Binding-site contacts:
Ligand atom CA contacts residue GLN70 of chain 1.A at 3.2 Å.
Ligand atom C contacts residue GLU63 of chain 1.A at 3.4 Å.
Ligand atom O contacts residue TYR159 of chain 1.A at 2.6 Å (h-bond).
Ligand atom O contacts residue LYS146 of chain 1.A at 3.0 Å (salt-bridge).
Ligand atom N contacts residue SER77 of chain 1.A at 3.1 Å (h-bond).
Ligand atom CE contacts residue PHE116 of chain 1.A at 3.1 Å (hydrophobic).
Ligand atom N contacts residue TYR7 of chain 1.A at 3.2 Å (h-bond).
Ligand atom N contacts residue GLU63 of chain 1.A at 2.5 Å (salt-bridge).
Ligand atom OE1 contacts residue ALA152 of chain 1.A at 3.2 Å.
Ligand atom O contacts residue TRP73 of chain 1.A at 2.9 Å (h-bond).
Ligand atom N contacts residue TYR171 of chain 1.A at 2.9 Å (h-bond).
Ligand atom CB contacts residue LYS66 of chain 1.A at 3.4 Å.
Ligand atom OD1 contacts residue TRP73 of chain 1.A at 3.1 Å.
Ligand atom OE1 contacts residue SER150 of chain 1.A at 3.2 Å (h-bond).
Ligand atom OD1 contacts residue GLN97 of chain 1.A at 2.8 Å (h-bond).
Ligand atom OD1 contacts residue GLN70 of chain 1.A at 3.2 Å (h-bond).
Ligand atom C contacts residue TYR7 of chain 1.A at 3.1 Å (hydrophobic).
Ligand atom O contacts residue TRP73 of chain 1.A at 3.1 Å (h-bond).
Ligand atom O contacts residue ASN80 of chain 1.A at 3.0 Å (h-bond).
Ligand atom CA contacts residue TRP73 of chain 1.A at 3.4 Å (hydrophobic).
Ligand atom N contacts residue TYR156 of chain 1.A at 3.3 Å (h-bond).
Ligand atom O contacts residue LYS66 of chain 1.A at 2.9 Å (salt-bridge).
Ligand atom CA contacts residue TYR7 of chain 1.A at 3.3 Å (hydrophobic).
Ligand atom OXT contacts residue THR143 of chain 1.A at 2.9 Å (h-bond).
Ligand atom CB contacts residue GLU63 of chain 1.A at 3.4 Å.
Ligand atom ND2 contacts residue GLN97 of chain 1.A at 3.2 Å (h-bond).
Ligand atom O contacts residue TRP147 of chain 1.A at 2.6 Å (h-bond).
Ligand atom O contacts residue LYS146 of chain 1.A at 3.2 Å.
Ligand atom ND2 contacts residue TYR159 of chain 1.A at 3.2 Å.
Ligand atom OXT contacts residue TYR84 of chain 1.A at 2.6 Å (h-bond).
Ligand atom CG contacts residue SER150 of chain 1.A at 3.4 Å.
Ligand atom CA contacts residue GLU63 of chain 1.A at 3.3 Å.
Ligand atom CD contacts residue SER150 of chain 1.A at 3.4 Å.
Ligand atom O contacts residue TRP147 of chain 1.A at 3.4 Å (h-bond).
Ligand atom OG contacts residue LYS66 of chain 1.A at 3.2 Å.
Ligand atom N contacts residue GLN70 of chain 1.A at 2.7 Å (h-bond).
Ligand atom O contacts residue HIS155 of chain 1.A at 2.9 Å.
Ligand atom CB contacts residue GLU63 of chain 1.A at 3.1 Å.
Ligand atom CB contacts residue TRP73 of chain 1.A at 3.4 Å (hydrophobic).
Ligand atom N contacts residue TYR7 of chain 1.A at 3.4 Å (h-bond).

The protein below binds the small molecule below.
Small molecule (SMILES): CSCC[C@H](NC(=O)[C@@H](NC(=O)[C@H](CCC(=O)O)NC(=O)[C@H](C)NC(=O)[C@H](CC(N)=O)NC(=O)[C@H](CCC(=O)O)NC(=O)[C@H](CC(N)=O)NC(=O)[C@H](CO)NC(=O)[C@H](C)N)[C@@H](C)O)C(=O)O

Sequence of chain 1.A:
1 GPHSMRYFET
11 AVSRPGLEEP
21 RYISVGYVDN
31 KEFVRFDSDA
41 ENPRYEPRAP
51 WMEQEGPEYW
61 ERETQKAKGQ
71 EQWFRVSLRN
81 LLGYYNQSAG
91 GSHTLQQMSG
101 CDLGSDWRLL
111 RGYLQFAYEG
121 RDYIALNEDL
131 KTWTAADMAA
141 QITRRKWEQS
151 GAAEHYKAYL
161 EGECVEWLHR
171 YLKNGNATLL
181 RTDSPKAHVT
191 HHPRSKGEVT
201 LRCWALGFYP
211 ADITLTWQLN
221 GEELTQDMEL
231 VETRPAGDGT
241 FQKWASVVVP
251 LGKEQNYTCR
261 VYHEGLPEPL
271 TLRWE